Sequence of chain 1.C:
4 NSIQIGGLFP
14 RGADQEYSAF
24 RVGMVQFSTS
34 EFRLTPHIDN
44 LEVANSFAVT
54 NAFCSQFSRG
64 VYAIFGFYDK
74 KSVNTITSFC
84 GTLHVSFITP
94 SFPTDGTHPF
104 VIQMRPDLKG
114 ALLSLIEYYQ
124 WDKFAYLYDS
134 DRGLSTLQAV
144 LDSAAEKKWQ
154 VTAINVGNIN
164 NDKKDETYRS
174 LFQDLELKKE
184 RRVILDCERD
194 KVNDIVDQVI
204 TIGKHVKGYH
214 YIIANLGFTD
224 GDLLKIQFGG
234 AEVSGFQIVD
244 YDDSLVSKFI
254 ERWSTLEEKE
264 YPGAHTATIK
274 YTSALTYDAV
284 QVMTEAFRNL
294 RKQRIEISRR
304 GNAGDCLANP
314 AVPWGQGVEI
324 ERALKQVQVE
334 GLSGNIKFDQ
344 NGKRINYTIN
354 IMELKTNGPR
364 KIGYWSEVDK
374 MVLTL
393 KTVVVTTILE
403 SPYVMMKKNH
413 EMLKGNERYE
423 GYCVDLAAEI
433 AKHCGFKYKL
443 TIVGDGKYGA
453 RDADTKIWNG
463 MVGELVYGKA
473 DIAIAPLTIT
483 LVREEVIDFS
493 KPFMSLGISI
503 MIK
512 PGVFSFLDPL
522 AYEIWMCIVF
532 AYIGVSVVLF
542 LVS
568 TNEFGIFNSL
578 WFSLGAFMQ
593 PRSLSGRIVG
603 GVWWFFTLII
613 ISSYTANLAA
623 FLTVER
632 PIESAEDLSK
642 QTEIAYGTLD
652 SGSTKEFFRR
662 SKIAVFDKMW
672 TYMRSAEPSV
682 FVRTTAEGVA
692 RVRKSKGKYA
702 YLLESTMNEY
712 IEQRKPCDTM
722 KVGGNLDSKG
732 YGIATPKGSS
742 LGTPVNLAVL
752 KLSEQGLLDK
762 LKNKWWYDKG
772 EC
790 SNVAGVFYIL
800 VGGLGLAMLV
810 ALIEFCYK

Binding-site contacts:
Ligand atom OAD contacts residue GLY653 of chain 1.C at 3.5 Å.
Ligand atom FAF contacts residue TYR732 of chain 1.C at 3.1 Å.
Ligand atom CAR contacts residue TYR450 of chain 1.C at 3.5 Å (hydrophobic).
Ligand atom CAV contacts residue TYR450 of chain 1.C at 3.3 Å (hydrophobic).
Ligand atom CAL contacts residue GLU402 of chain 1.C at 3.6 Å.
Ligand atom NAY contacts residue TYR450 of chain 1.C at 3.4 Å.
Ligand atom CAZ contacts residue TYR450 of chain 1.C at 3.6 Å (hydrophobic).
Ligand atom CAJ contacts residue TYR732 of chain 1.C at 3.7 Å (hydrophobic).
Ligand atom OAD contacts residue SER654 of chain 1.C at 3.4 Å (h-bond).
Ligand atom NAP contacts residue TYR450 of chain 1.C at 3.4 Å.
Ligand atom CAT contacts residue THR480 of chain 1.C at 3.2 Å.
Ligand atom FAG contacts residue TYR405 of chain 1.C at 3.6 Å.
Ligand atom OAB contacts residue ARG485 of chain 1.C at 2.8 Å (salt-bridge).
Ligand atom FAF contacts residue THR707 of chain 1.C at 3.3 Å.
Ligand atom NAP contacts residue THR480 of chain 1.C at 3.4 Å (h-bond).
Ligand atom PBA contacts residue SER654 of chain 1.C at 3.7 Å.
Ligand atom FAH contacts residue GLU402 of chain 1.C at 3.1 Å.
Ligand atom FAH contacts residue TYR450 of chain 1.C at 3.6 Å.
Ligand atom CAI contacts residue TYR450 of chain 1.C at 3.5 Å (hydrophobic).
Ligand atom CAJ contacts residue PRO478 of chain 1.C at 3.3 Å (hydrophobic).
Ligand atom FAG contacts residue PRO478 of chain 1.C at 3.3 Å.
Ligand atom CAS contacts residue TYR450 of chain 1.C at 3.1 Å (hydrophobic).
Ligand atom OAA contacts residue LEU479 of chain 1.C at 3.4 Å.
Ligand atom CAL contacts residue THR686 of chain 1.C at 3.4 Å.
Ligand atom CAW contacts residue TYR450 of chain 1.C at 3.2 Å (hydrophobic).
Ligand atom CAU contacts residue TYR450 of chain 1.C at 3.5 Å (hydrophobic).
Ligand atom OAA contacts residue ARG485 of chain 1.C at 2.6 Å (salt-bridge).
Ligand atom OAB contacts residue TYR450 of chain 1.C at 3.7 Å.
Ligand atom CAV contacts residue PRO478 of chain 1.C at 3.4 Å (hydrophobic).
Ligand atom CAJ contacts residue TYR450 of chain 1.C at 3.2 Å (hydrophobic).
Ligand atom NAP contacts residue PRO478 of chain 1.C at 2.7 Å (h-bond).
Ligand atom CAN contacts residue GLU402 of chain 1.C at 3.3 Å.
Ligand atom OAQ contacts residue THR686 of chain 1.C at 2.8 Å (h-bond).
Ligand atom FAG contacts residue TYR450 of chain 1.C at 3.6 Å.
Ligand atom CAT contacts residue TYR450 of chain 1.C at 3.5 Å (hydrophobic).
Ligand atom OAA contacts residue THR480 of chain 1.C at 2.8 Å (h-bond).
Ligand atom CAK contacts residue THR686 of chain 1.C at 3.7 Å.
Ligand atom CAT contacts residue PRO478 of chain 1.C at 3.7 Å (hydrophobic).
Ligand atom OAC contacts residue SER654 of chain 1.C at 2.8 Å (h-bond).
Ligand atom OAE contacts residue SER654 of chain 1.C at 3.5 Å (h-bond).

The small molecule below binds the protein below.
Small molecule (SMILES): O=c1[nH]c2cc(C(F)(F)F)c(N3CCOCC3)cc2n(CP(=O)(O)O)c1=O